A small-molecule ligand and the protein it binds are described below.
Small molecule (SMILES): CC(=O)N[C@@H]1[C@@H](O)[C@H](O)[C@@H](CO)O[C@H]1O

Sequence of chain 1.C:
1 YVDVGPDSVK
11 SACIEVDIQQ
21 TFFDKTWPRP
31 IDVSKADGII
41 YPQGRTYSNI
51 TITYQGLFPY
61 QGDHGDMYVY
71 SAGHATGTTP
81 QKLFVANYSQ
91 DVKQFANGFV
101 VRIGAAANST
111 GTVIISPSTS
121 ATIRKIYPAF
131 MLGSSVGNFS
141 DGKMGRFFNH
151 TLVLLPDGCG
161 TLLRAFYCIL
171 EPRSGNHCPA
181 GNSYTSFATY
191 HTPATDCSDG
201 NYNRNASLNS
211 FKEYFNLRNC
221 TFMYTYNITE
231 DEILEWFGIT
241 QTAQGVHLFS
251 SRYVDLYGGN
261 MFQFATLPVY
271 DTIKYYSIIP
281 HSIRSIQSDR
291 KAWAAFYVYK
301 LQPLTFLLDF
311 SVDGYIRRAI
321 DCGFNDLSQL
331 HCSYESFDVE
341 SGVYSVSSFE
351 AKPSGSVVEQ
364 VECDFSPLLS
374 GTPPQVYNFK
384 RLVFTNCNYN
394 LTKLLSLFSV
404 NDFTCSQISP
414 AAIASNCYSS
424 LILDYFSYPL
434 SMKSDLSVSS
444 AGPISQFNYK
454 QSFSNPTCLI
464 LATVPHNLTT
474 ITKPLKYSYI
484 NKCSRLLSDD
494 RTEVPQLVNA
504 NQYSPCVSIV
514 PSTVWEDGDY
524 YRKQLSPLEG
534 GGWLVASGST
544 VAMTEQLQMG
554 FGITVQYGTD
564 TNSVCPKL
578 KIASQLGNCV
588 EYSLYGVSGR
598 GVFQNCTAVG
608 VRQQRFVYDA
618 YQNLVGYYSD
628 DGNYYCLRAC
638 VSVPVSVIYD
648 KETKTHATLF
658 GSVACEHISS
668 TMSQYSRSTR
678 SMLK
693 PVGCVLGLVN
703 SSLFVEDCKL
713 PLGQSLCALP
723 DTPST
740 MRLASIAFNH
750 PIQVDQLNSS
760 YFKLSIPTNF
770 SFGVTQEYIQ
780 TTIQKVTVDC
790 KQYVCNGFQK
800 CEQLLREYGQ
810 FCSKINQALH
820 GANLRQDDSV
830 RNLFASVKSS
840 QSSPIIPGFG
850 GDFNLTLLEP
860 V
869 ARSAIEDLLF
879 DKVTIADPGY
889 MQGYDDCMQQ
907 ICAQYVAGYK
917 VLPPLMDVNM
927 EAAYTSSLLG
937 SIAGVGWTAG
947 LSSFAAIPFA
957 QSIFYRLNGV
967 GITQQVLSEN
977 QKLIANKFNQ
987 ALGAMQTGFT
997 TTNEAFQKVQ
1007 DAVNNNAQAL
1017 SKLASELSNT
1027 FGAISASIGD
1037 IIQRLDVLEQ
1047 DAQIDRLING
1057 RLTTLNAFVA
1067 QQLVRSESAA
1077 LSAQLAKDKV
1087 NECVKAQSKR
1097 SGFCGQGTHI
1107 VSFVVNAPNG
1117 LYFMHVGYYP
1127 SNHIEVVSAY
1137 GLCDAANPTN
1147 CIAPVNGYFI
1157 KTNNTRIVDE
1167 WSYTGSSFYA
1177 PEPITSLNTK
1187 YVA

Binding-site contacts:
Ligand atom C1 contacts residue ASN219 of chain 1.C at 3.3 Å.
Ligand atom O4 contacts residue ASN219 of chain 1.C at 4.4 Å.
Ligand atom O6 contacts residue ARG218 of chain 1.C at 4.2 Å.
Ligand atom C2 contacts residue ASN219 of chain 1.C at 4.0 Å.
Ligand atom C3 contacts residue ASN219 of chain 1.C at 3.8 Å.
Ligand atom C6 contacts residue ASN219 of chain 1.C at 4.4 Å.
Ligand atom C6 contacts residue ILE169 of chain 1.C at 4.0 Å (hydrophobic).
Ligand atom O6 contacts residue GLU171 of chain 1.C at 4.1 Å.
Ligand atom C6 contacts residue ARG218 of chain 1.C at 4.2 Å.
Ligand atom O4 contacts residue ILE169 of chain 1.C at 3.8 Å.
Ligand atom O5 contacts residue ASN219 of chain 1.C at 3.6 Å.
Ligand atom C4 contacts residue ASN219 of chain 1.C at 4.1 Å.
Ligand atom N2 contacts residue ASN219 of chain 1.C at 4.3 Å.
Ligand atom C5 contacts residue ASN219 of chain 1.C at 3.3 Å.
Ligand atom C5 contacts residue ILE169 of chain 1.C at 4.2 Å (hydrophobic).